Binding-site contacts:
Ligand atom N2 contacts residue ASN334 of chain 1.A at 2.8 Å (h-bond).
Ligand atom N2 contacts residue SER362 of chain 1.A at 4.1 Å.
Ligand atom C3 contacts residue SER362 of chain 1.A at 3.7 Å.
Ligand atom C8 contacts residue VAL358 of chain 1.A at 3.5 Å (hydrophobic).
Ligand atom C5 contacts residue ASN334 of chain 1.A at 3.6 Å.
Ligand atom C3 contacts residue ASN334 of chain 1.A at 3.7 Å.
Ligand atom O6 contacts residue ASN334 of chain 1.A at 4.5 Å.
Ligand atom C4 contacts residue SER362 of chain 1.A at 4.3 Å.
Ligand atom O5 contacts residue ASN334 of chain 1.A at 2.3 Å (h-bond).
Ligand atom C2 contacts residue SER362 of chain 1.A at 4.3 Å.
Ligand atom O7 contacts residue ASN334 of chain 1.A at 4.3 Å.
Ligand atom C2 contacts residue ASN334 of chain 1.A at 2.4 Å.
Ligand atom C4 contacts residue ASN334 of chain 1.A at 4.2 Å.
Ligand atom C1 contacts residue ASN334 of chain 1.A at 1.4 Å.
Ligand atom O4 contacts residue SER362 of chain 1.A at 3.9 Å.
Ligand atom C7 contacts residue ASN334 of chain 1.A at 3.8 Å.
Ligand atom C8 contacts residue GLY330 of chain 1.A at 4.4 Å.
Ligand atom C1 contacts residue SER362 of chain 1.A at 4.5 Å.
Ligand atom O3 contacts residue SER362 of chain 1.A at 4.1 Å.

A small-molecule ligand and the protein it binds are described below.
Small molecule (SMILES): CC(=O)N[C@@H]1[C@@H](O)[C@H](O)[C@@H](CO)O[C@H]1O

Sequence of chain 1.A:
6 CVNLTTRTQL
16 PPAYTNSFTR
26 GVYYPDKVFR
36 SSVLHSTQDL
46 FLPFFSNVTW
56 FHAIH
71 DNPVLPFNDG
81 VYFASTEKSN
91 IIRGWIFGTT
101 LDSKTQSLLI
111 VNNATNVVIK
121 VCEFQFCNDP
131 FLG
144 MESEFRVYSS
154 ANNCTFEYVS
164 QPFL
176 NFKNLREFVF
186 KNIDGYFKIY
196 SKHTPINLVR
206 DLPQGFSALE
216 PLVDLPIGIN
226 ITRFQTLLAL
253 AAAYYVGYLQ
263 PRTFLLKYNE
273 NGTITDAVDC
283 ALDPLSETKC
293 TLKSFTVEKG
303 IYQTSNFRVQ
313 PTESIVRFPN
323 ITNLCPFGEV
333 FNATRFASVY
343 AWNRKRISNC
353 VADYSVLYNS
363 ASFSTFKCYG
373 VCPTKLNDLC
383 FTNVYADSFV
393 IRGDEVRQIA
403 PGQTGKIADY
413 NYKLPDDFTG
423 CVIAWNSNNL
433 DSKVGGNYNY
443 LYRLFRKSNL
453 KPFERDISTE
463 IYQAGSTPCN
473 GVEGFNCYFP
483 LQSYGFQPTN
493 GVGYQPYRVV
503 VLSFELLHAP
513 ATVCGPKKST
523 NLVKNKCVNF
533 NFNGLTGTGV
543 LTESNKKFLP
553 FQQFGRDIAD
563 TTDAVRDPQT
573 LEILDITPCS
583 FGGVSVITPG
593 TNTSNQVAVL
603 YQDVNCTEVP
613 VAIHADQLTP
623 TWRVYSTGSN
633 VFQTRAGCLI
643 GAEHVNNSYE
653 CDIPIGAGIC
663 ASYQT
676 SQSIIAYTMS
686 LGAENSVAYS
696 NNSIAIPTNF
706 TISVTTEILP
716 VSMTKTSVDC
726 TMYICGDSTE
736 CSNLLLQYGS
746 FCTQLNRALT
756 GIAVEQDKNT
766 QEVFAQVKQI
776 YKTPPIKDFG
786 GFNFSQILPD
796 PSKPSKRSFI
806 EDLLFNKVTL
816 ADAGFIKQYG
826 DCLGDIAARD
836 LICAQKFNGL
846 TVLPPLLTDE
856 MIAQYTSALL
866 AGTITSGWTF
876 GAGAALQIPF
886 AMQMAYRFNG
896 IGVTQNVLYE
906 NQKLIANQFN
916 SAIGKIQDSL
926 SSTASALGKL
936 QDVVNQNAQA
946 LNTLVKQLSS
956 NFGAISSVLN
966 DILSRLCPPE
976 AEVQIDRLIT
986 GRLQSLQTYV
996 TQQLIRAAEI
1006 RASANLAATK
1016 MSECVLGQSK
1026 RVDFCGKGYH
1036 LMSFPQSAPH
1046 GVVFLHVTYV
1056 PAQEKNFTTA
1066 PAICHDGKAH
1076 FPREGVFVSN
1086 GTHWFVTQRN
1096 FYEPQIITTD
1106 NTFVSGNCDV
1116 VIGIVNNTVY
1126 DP